Sequence of chain 49.C:
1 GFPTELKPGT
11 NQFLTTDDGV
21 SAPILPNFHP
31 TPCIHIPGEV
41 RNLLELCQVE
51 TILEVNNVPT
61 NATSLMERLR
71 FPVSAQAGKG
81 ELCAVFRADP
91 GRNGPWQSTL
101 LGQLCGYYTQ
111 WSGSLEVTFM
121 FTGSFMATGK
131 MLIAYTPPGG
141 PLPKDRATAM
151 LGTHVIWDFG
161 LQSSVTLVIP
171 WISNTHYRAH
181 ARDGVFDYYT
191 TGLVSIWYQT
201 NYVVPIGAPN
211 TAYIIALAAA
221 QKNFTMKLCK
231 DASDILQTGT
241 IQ

Binding-site contacts:
Ligand atom CAK contacts residue VAL192 of chain 49.A at 3.1 Å (hydrophobic).
Ligand atom CAU contacts residue TRP203 of chain 49.A at 3.7 Å (hydrophobic).
Ligand atom CAP contacts residue ILE111 of chain 49.A at 3.8 Å (hydrophobic).
Ligand atom CAY contacts residue PHE155 of chain 49.A at 3.8 Å (hydrophobic).
Ligand atom CBC contacts residue TRP203 of chain 49.A at 3.2 Å (hydrophobic).
Ligand atom CAU contacts residue TYR201 of chain 49.A at 3.8 Å (hydrophobic).
Ligand atom CAD contacts residue GLN202 of chain 49.A at 3.5 Å.
Ligand atom CAE contacts residue ASP112 of chain 49.A at 3.7 Å.
Ligand atom CAC contacts residue PHE137 of chain 49.A at 3.8 Å (hydrophobic).
Ligand atom CAT contacts residue TYR201 of chain 49.A at 3.5 Å (hydrophobic).
Ligand atom CAA contacts residue ILE24 of chain 49.C at 3.8 Å (hydrophobic).
Ligand atom NBE contacts residue TRP203 of chain 49.A at 3.2 Å.
Ligand atom CAI contacts residue TRP203 of chain 49.A at 3.6 Å (hydrophobic).
Ligand atom CAM contacts residue ILE24 of chain 49.C at 3.7 Å (hydrophobic).
Ligand atom CAL contacts residue ILE111 of chain 49.A at 3.6 Å (hydrophobic).
Ligand atom OAW contacts residue MET195 of chain 49.A at 3.5 Å.
Ligand atom CAC contacts residue PHE233 of chain 49.A at 3.1 Å (hydrophobic).
Ligand atom OAW contacts residue ILE111 of chain 49.A at 3.6 Å.
Ligand atom CAD contacts residue ASN228 of chain 49.A at 3.5 Å.
Ligand atom CAI contacts residue ASP112 of chain 49.A at 3.5 Å.
Ligand atom CAR contacts residue PHE135 of chain 49.A at 3.4 Å (hydrophobic).
Ligand atom CAH contacts residue GLN202 of chain 49.A at 3.7 Å.
Ligand atom CAK contacts residue MET195 of chain 49.A at 3.6 Å (hydrophobic).
Ligand atom OAB contacts residue ASP112 of chain 49.A at 3.5 Å.
Ligand atom CAG contacts residue PHE137 of chain 49.A at 3.7 Å (hydrophobic).
Ligand atom CAG contacts residue PHE233 of chain 49.A at 3.2 Å (hydrophobic).
Ligand atom CAZ contacts residue MET195 of chain 49.A at 3.9 Å (hydrophobic).
Ligand atom CAA contacts residue PRO177 of chain 49.A at 3.8 Å (hydrophobic).
Ligand atom CAJ contacts residue ILE111 of chain 49.A at 3.3 Å (hydrophobic).
Ligand atom CAN contacts residue PHE155 of chain 49.A at 3.6 Å (hydrophobic).
Ligand atom CAH contacts residue ASN228 of chain 49.A at 3.2 Å.
Ligand atom CAM contacts residue VAL192 of chain 49.A at 3.3 Å (hydrophobic).
Ligand atom OAB contacts residue ILE113 of chain 49.A at 3.2 Å (h-bond).
Ligand atom CAH contacts residue TRP203 of chain 49.A at 3.5 Å (hydrophobic).
Ligand atom NBE contacts residue ASN228 of chain 49.A at 3.9 Å.
Ligand atom CAX contacts residue TRP203 of chain 49.A at 3.6 Å (hydrophobic).
Ligand atom CAU contacts residue ASN228 of chain 49.A at 3.6 Å.
Ligand atom CAI contacts residue THR114 of chain 49.A at 3.8 Å.
Ligand atom CAE contacts residue THR114 of chain 49.A at 3.5 Å.
Ligand atom CBC contacts residue ASN228 of chain 49.A at 3.9 Å.

Sequence of chain 50.C:
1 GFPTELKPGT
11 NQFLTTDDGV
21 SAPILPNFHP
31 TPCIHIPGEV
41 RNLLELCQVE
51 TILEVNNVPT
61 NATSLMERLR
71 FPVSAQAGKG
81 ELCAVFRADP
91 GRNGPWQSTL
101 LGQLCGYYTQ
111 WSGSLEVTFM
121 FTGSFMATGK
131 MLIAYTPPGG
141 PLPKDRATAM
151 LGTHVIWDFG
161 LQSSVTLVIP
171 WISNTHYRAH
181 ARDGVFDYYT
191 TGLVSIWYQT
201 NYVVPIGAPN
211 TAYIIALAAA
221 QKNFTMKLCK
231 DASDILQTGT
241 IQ

This protein binds this small molecule.
Small molecule (SMILES): Cc1cccc(-c2ccc(OCCCCCN3CCN(c4ccncc4)C3=O)cc2)c1

Sequence of chain 49.A:
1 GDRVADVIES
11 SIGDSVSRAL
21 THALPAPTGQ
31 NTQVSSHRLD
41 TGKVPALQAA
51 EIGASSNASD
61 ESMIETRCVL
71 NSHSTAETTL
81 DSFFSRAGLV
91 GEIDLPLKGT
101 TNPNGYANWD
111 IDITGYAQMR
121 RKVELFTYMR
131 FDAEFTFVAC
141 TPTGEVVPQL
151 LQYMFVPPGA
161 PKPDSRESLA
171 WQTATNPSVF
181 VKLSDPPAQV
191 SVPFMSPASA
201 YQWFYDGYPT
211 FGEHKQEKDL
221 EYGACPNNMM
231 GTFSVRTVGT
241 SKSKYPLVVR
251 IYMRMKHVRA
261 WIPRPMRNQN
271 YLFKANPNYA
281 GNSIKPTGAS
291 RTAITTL